Sequence of chain 1.C:
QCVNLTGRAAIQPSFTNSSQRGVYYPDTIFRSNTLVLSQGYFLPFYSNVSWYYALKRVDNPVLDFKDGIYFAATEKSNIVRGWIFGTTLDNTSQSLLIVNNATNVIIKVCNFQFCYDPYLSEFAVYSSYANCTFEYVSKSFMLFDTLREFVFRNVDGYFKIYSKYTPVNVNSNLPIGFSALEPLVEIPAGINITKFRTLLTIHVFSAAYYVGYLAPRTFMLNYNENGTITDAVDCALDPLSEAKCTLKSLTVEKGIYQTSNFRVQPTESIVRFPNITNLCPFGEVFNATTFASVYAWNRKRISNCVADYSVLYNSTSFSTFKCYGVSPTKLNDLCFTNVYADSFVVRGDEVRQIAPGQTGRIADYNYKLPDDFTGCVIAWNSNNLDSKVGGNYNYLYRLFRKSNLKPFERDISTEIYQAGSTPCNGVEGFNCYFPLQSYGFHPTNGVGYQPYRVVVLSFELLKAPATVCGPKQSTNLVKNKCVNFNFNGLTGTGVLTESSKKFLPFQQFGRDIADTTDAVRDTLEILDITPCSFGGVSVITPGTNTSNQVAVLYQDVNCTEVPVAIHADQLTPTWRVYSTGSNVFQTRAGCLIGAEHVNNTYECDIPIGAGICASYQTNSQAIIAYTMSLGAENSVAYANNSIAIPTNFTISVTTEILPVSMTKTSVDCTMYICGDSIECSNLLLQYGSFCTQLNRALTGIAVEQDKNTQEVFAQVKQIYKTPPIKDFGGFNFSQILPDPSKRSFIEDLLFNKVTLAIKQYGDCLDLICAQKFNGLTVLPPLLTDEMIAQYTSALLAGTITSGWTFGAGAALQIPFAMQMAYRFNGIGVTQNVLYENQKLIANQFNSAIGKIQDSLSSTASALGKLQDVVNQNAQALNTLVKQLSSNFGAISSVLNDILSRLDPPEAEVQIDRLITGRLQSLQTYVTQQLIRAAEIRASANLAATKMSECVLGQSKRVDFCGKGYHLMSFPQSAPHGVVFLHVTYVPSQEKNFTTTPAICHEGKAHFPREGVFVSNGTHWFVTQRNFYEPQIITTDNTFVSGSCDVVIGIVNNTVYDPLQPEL

Binding-site contacts:
Ligand atom C2 contacts residue ASN164 of chain 1.A at 2.5 Å.
Ligand atom C7 contacts residue ASN164 of chain 1.A at 3.4 Å.
Ligand atom O5 contacts residue ASN164 of chain 1.A at 2.4 Å (h-bond).
Ligand atom O7 contacts residue ASN164 of chain 1.A at 3.5 Å (h-bond).
Ligand atom C1 contacts residue ASN164 of chain 1.A at 1.4 Å.
Ligand atom C5 contacts residue ASN164 of chain 1.A at 3.7 Å.
Ligand atom C3 contacts residue ASN164 of chain 1.A at 3.8 Å.
Ligand atom C8 contacts residue ILE464 of chain 1.C at 4.5 Å (hydrophobic).
Ligand atom C4 contacts residue ASN164 of chain 1.A at 4.2 Å.
Ligand atom C8 contacts residue ASN164 of chain 1.A at 4.5 Å.
Ligand atom C8 contacts residue TYR347 of chain 1.C at 3.9 Å (hydrophobic).
Ligand atom N2 contacts residue ASN164 of chain 1.A at 2.9 Å (h-bond).

Sequence of chain 1.A:
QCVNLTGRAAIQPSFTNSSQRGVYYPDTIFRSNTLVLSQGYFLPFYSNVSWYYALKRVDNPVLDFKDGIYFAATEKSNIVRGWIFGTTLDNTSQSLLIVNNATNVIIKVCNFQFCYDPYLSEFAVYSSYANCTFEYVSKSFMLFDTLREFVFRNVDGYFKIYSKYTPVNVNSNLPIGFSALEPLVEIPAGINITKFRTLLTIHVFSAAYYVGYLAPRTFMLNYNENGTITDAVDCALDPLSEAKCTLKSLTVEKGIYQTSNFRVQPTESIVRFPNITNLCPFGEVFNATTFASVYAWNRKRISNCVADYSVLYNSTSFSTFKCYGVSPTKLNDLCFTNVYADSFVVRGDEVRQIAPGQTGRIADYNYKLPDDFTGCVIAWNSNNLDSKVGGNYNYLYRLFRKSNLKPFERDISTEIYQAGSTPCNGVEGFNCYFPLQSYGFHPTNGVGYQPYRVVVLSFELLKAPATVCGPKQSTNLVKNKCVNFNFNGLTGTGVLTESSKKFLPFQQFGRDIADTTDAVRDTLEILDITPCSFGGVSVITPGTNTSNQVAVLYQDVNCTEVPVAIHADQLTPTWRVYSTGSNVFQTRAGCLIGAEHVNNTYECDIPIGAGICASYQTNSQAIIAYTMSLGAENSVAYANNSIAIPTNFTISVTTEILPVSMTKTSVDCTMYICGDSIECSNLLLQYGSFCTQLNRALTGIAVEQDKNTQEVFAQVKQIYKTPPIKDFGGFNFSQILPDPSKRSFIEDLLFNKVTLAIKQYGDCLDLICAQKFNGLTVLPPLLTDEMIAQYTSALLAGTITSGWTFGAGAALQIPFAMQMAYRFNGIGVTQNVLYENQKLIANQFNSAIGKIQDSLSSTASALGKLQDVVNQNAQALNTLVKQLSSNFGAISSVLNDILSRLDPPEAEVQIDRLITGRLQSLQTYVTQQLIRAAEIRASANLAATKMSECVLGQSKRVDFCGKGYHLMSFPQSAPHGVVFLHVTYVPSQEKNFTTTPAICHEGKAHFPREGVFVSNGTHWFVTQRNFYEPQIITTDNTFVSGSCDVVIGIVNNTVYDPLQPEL

The protein below binds the small molecule below.
Small molecule (SMILES): CC(=O)N[C@H]1[C@H](O[C@H]2[C@H](O)[C@@H](NC(C)=O)CO[C@@H]2CO)O[C@H](CO)[C@@H](O)[C@@H]1O